A protein and the small-molecule ligand that binds it are described below.
Small molecule (SMILES): NCCC[C@H](N)C(=O)O

Sequence of chain 1.D:
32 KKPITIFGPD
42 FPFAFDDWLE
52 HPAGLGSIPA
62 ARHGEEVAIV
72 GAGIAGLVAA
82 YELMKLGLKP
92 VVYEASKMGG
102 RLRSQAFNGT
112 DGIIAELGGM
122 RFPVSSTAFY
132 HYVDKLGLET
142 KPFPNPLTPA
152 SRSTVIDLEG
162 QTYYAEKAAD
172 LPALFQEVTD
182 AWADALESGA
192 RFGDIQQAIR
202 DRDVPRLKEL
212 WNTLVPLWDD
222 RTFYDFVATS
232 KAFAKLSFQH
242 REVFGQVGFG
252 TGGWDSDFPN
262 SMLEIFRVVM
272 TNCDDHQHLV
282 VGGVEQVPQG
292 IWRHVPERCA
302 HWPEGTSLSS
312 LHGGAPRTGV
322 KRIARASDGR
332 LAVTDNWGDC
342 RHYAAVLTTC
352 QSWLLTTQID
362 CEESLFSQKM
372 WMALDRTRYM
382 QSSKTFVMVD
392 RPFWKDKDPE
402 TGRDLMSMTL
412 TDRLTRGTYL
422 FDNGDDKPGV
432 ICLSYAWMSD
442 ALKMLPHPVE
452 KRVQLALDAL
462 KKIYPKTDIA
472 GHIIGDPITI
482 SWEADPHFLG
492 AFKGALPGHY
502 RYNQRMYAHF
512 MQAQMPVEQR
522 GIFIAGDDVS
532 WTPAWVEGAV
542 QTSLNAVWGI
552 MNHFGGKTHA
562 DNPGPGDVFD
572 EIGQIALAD

Sequence of chain 1.B:
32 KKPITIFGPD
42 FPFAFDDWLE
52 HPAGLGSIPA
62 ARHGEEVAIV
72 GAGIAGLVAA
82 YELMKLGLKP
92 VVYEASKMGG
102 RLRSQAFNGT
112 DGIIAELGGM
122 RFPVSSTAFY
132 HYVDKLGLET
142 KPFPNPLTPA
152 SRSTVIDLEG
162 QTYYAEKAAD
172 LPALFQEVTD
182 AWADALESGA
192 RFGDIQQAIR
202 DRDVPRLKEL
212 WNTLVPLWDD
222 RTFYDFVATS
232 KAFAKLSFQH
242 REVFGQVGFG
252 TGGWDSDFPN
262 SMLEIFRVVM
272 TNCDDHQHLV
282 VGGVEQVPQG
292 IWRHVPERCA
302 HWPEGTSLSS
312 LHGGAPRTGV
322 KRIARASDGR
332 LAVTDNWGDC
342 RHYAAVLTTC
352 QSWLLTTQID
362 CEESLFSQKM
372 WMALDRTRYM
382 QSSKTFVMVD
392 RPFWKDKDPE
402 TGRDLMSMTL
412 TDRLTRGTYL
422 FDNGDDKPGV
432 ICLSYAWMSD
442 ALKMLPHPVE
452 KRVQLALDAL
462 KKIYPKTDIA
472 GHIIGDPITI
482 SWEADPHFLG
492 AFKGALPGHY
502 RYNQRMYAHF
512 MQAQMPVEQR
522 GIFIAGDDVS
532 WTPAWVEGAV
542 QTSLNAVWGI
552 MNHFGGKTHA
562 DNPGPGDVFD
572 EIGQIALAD

Binding-site contacts:
Ligand atom CB contacts residue ARG414 of chain 1.D at 4.1 Å.
Ligand atom O contacts residue LEU415 of chain 1.D at 3.6 Å.
Ligand atom N contacts residue THR357 of chain 1.B at 2.8 Å (h-bond).
Ligand atom OXT contacts residue ARG414 of chain 1.D at 3.4 Å.
Ligand atom CD contacts residue GLN369 of chain 1.B at 3.3 Å.
Ligand atom OXT contacts residue THR357 of chain 1.B at 4.3 Å.
Ligand atom CA contacts residue THR357 of chain 1.B at 4.0 Å.
Ligand atom CG contacts residue GLU364 of chain 1.B at 3.8 Å.
Ligand atom CD contacts residue ARG414 of chain 1.D at 4.4 Å.
Ligand atom N contacts residue TRP372 of chain 1.B at 3.5 Å.
Ligand atom NE contacts residue GLN369 of chain 1.B at 3.0 Å (h-bond).
Ligand atom CA contacts residue ASP376 of chain 1.B at 3.6 Å.
Ligand atom C contacts residue THR357 of chain 1.B at 3.8 Å.
Ligand atom NE contacts residue ARG414 of chain 1.D at 3.7 Å.
Ligand atom C contacts residue LEU415 of chain 1.D at 3.8 Å (hydrophobic).
Ligand atom O contacts residue ASP376 of chain 1.B at 3.4 Å (salt-bridge).
Ligand atom N contacts residue ASP376 of chain 1.B at 3.0 Å (salt-bridge).
Ligand atom CG contacts residue TRP372 of chain 1.B at 3.6 Å (hydrophobic).
Ligand atom CD contacts residue TRP372 of chain 1.B at 3.4 Å (hydrophobic).
Ligand atom CB contacts residue ASP376 of chain 1.B at 3.4 Å.
Ligand atom OXT contacts residue LEU415 of chain 1.D at 3.0 Å (h-bond).
Ligand atom O contacts residue THR357 of chain 1.B at 3.7 Å.
Ligand atom C contacts residue ASP376 of chain 1.B at 3.8 Å.
Ligand atom O contacts residue ARG414 of chain 1.D at 4.3 Å.
Ligand atom CD contacts residue ASP376 of chain 1.B at 4.4 Å.
Ligand atom C contacts residue ARG414 of chain 1.D at 4.1 Å.
Ligand atom CD contacts residue GLU364 of chain 1.B at 3.5 Å.
Ligand atom NE contacts residue GLU364 of chain 1.B at 3.4 Å (salt-bridge).
Ligand atom CG contacts residue ASP376 of chain 1.B at 4.0 Å.
Ligand atom CG contacts residue ARG414 of chain 1.D at 4.1 Å.